Sequence of chain 32.A:
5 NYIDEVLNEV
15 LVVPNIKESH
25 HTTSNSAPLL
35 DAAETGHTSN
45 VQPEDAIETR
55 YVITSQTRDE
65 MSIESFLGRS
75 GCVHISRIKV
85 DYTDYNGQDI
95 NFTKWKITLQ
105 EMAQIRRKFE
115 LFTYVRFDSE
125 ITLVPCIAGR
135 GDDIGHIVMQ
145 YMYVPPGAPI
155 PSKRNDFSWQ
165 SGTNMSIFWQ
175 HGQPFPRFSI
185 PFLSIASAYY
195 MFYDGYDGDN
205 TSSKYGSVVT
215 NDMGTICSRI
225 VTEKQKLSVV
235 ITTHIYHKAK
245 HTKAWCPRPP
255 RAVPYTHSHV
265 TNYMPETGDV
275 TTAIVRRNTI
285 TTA

Binding-site contacts:
Ligand atom C3B contacts residue ILE220 of chain 32.A at 4.2 Å (hydrophobic).
Ligand atom C6B contacts residue ILE184 of chain 32.A at 4.1 Å (hydrophobic).
Ligand atom C4B contacts residue ILE220 of chain 32.A at 4.0 Å (hydrophobic).
Ligand atom O1A contacts residue TYR147 of chain 32.A at 4.0 Å.
Ligand atom N2 contacts residue THR102 of chain 32.A at 4.2 Å.
Ligand atom C2C contacts residue MET217 of chain 32.A at 3.7 Å (hydrophobic).
Ligand atom C4B contacts residue ILE125 of chain 32.A at 3.9 Å (hydrophobic).
Ligand atom C4A contacts residue TYR145 of chain 32.A at 3.3 Å (hydrophobic).
Ligand atom C31 contacts residue GLN104 of chain 32.A at 3.6 Å.
Ligand atom C2A contacts residue PHE182 of chain 32.A at 4.2 Å (hydrophobic).
Ligand atom CL2 contacts residue ILE184 of chain 32.A at 3.9 Å.
Ligand atom CL2 contacts residue TYR147 of chain 32.A at 3.4 Å.
Ligand atom C31 contacts residue MET195 of chain 32.A at 3.5 Å (hydrophobic).
Ligand atom C5A contacts residue TYR145 of chain 32.A at 3.8 Å (hydrophobic).
Ligand atom N3A contacts residue LEU127 of chain 32.A at 4.1 Å.
Ligand atom CL1 contacts residue ILE125 of chain 32.A at 3.5 Å.
Ligand atom C5A contacts residue MET146 of chain 32.A at 3.7 Å (hydrophobic).
Ligand atom CL1 contacts residue ILE239 of chain 32.A at 3.8 Å.
Ligand atom C5A contacts residue ILE220 of chain 32.A at 3.9 Å (hydrophobic).
Ligand atom C6B contacts residue ILE125 of chain 32.A at 3.6 Å (hydrophobic).
Ligand atom C5B contacts residue ILE125 of chain 32.A at 3.9 Å (hydrophobic).
Ligand atom C5 contacts residue LEU103 of chain 32.A at 3.8 Å (hydrophobic).
Ligand atom C4 contacts residue LEU103 of chain 32.A at 3.4 Å (hydrophobic).
Ligand atom C3B contacts residue ILE125 of chain 32.A at 3.5 Å (hydrophobic).
Ligand atom C2B contacts residue ILE125 of chain 32.A at 3.1 Å (hydrophobic).
Ligand atom C2A contacts residue ILE220 of chain 32.A at 3.8 Å (hydrophobic).
Ligand atom O1B contacts residue ILE125 of chain 32.A at 3.5 Å.
Ligand atom C5B contacts residue TYR147 of chain 32.A at 3.9 Å (hydrophobic).
Ligand atom C5A contacts residue TYR147 of chain 32.A at 4.1 Å (hydrophobic).
Ligand atom C3 contacts residue LEU103 of chain 32.A at 4.1 Å (hydrophobic).
Ligand atom N2 contacts residue ASN215 of chain 32.A at 3.7 Å.
Ligand atom N3A contacts residue PHE182 of chain 32.A at 4.0 Å.
Ligand atom O1 contacts residue MET217 of chain 32.A at 4.2 Å.
Ligand atom C1C contacts residue LEU103 of chain 32.A at 4.1 Å (hydrophobic).
Ligand atom C4A contacts residue ILE220 of chain 32.A at 4.1 Å (hydrophobic).
Ligand atom CL2 contacts residue LEU187 of chain 32.A at 3.9 Å.
Ligand atom O1A contacts residue ILE220 of chain 32.A at 3.6 Å.
Ligand atom C4A contacts residue LEU127 of chain 32.A at 4.0 Å (hydrophobic).
Ligand atom C4C contacts residue MET217 of chain 32.A at 4.2 Å (hydrophobic).
Ligand atom C1B contacts residue ILE125 of chain 32.A at 3.1 Å (hydrophobic).

A protein and the small-molecule ligand that binds it are described below.
Small molecule (SMILES): Cc1cc(CCCCCOc2c(Cl)cc(C3=NCCO3)cc2Cl)on1